This small molecule binds to this protein.
Small molecule (SMILES): CC(=O)N[C@@H]1[C@@H](O)[C@H](O)[C@@H](CO)O[C@H]1O

Binding-site contacts:
Ligand atom C2 contacts residue ASN75 of chain 1.B at 2.5 Å.
Ligand atom C7 contacts residue ASN75 of chain 1.B at 3.3 Å.
Ligand atom O7 contacts residue HIS42 of chain 1.B at 3.2 Å.
Ligand atom C4 contacts residue ASN75 of chain 1.B at 4.2 Å.
Ligand atom O5 contacts residue ASN75 of chain 1.B at 2.4 Å (h-bond).
Ligand atom N2 contacts residue HIS42 of chain 1.B at 3.9 Å.
Ligand atom C5 contacts residue ASN75 of chain 1.B at 3.7 Å.
Ligand atom C8 contacts residue HIS42 of chain 1.B at 3.5 Å.
Ligand atom N2 contacts residue ASN75 of chain 1.B at 3.0 Å (h-bond).
Ligand atom C1 contacts residue HIS42 of chain 1.B at 4.4 Å.
Ligand atom C2 contacts residue HIS42 of chain 1.B at 3.7 Å.
Ligand atom O5 contacts residue LEU73 of chain 1.B at 4.4 Å.
Ligand atom C1 contacts residue ASN75 of chain 1.B at 1.4 Å.
Ligand atom O7 contacts residue ASN75 of chain 1.B at 2.8 Å (h-bond).
Ligand atom O3 contacts residue HIS42 of chain 1.B at 4.5 Å.
Ligand atom C3 contacts residue ASN75 of chain 1.B at 3.8 Å.
Ligand atom C6 contacts residue LEU73 of chain 1.B at 3.7 Å (hydrophobic).
Ligand atom O6 contacts residue LEU73 of chain 1.B at 3.4 Å (h-bond).
Ligand atom C7 contacts residue HIS42 of chain 1.B at 3.3 Å.
Ligand atom O6 contacts residue ASN75 of chain 1.B at 4.4 Å.

Sequence of chain 1.B:
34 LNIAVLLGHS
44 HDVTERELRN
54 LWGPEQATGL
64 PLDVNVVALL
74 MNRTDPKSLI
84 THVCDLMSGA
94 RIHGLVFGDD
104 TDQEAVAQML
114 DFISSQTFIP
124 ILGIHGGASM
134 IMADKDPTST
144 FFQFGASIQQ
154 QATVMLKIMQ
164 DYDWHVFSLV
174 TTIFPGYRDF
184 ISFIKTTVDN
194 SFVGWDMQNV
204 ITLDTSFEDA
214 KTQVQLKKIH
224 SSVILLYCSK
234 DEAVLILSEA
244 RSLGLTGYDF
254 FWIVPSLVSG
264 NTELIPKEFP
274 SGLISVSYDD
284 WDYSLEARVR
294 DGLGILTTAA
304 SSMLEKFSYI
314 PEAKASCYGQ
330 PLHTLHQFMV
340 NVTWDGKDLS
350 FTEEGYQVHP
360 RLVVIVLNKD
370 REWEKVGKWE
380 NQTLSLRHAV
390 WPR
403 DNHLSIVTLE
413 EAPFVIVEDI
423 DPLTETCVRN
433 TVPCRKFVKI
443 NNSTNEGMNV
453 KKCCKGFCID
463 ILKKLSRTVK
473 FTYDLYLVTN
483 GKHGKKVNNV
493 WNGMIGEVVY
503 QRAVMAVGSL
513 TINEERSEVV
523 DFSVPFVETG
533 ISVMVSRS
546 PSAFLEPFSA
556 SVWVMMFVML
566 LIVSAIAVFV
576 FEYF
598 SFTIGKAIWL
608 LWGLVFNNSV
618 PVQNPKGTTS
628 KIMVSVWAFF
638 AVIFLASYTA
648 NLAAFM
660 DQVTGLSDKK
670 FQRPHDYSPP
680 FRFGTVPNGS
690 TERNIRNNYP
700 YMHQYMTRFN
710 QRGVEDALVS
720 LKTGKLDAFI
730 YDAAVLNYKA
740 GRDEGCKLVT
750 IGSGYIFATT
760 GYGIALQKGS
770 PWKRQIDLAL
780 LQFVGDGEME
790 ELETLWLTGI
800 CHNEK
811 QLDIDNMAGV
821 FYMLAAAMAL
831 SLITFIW